Binding-site contacts:
Ligand atom C2 contacts residue THR156 of chain 38.G at 4.2 Å.
Ligand atom C8 contacts residue ASN154 of chain 38.G at 3.6 Å.
Ligand atom O7 contacts residue ASN154 of chain 38.G at 2.6 Å (h-bond).
Ligand atom C6 contacts residue MET151 of chain 38.G at 4.5 Å (hydrophobic).
Ligand atom C1 contacts residue THR156 of chain 38.G at 3.6 Å.
Ligand atom O6 contacts residue MET151 of chain 38.G at 3.4 Å.
Ligand atom C1 contacts residue ASN154 of chain 38.G at 3.4 Å.
Ligand atom C8 contacts residue THR156 of chain 38.G at 4.0 Å.
Ligand atom N2 contacts residue ASN154 of chain 38.G at 3.8 Å.
Ligand atom C7 contacts residue ASN154 of chain 38.G at 3.3 Å.
Ligand atom C7 contacts residue THR156 of chain 38.G at 3.9 Å.
Ligand atom N2 contacts residue THR156 of chain 38.G at 3.6 Å (h-bond).
Ligand atom C2 contacts residue ASN154 of chain 38.G at 3.5 Å.
Ligand atom O5 contacts residue ASN154 of chain 38.G at 4.0 Å.

The protein below binds the small molecule below.
Small molecule (SMILES): CC(=O)N[C@H]1[C@H](O[C@H]2[C@H](O)[C@@H](NC(C)=O)CO[C@@H]2CO)O[C@H](CO)[C@@H](O)[C@@H]1O

Sequence of chain 38.G:
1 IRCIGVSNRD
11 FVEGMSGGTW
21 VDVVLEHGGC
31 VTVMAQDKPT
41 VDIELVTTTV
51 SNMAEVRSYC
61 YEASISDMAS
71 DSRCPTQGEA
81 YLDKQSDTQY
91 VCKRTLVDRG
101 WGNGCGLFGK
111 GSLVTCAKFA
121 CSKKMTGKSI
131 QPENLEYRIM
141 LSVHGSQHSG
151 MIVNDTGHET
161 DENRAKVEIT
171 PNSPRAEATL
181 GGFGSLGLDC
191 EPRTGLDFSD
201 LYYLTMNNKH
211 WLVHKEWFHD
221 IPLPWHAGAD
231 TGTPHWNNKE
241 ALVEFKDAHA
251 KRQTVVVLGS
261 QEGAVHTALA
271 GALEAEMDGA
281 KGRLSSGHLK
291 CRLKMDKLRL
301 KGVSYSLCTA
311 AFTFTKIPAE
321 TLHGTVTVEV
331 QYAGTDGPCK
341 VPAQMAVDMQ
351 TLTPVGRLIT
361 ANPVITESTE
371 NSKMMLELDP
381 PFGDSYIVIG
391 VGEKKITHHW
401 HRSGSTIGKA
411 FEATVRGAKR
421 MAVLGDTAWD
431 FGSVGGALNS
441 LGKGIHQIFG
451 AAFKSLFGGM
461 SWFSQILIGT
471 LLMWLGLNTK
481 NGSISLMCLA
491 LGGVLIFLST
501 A